Binding-site contacts:
Ligand atom C1 contacts residue ASN296 of chain 1.A at 1.4 Å.
Ligand atom C6 contacts residue ASN296 of chain 1.A at 3.1 Å.
Ligand atom C5 contacts residue ASN296 of chain 1.A at 3.2 Å.
Ligand atom C7 contacts residue ASN296 of chain 1.A at 3.8 Å.
Ligand atom C4 contacts residue ASN296 of chain 1.A at 3.7 Å.
Ligand atom C7 contacts residue PRO315 of chain 1.A at 4.2 Å (hydrophobic).
Ligand atom C8 contacts residue PRO315 of chain 1.A at 3.6 Å (hydrophobic).
Ligand atom C8 contacts residue SER298 of chain 1.A at 3.9 Å.
Ligand atom O7 contacts residue PRO315 of chain 1.A at 4.2 Å.
Ligand atom O7 contacts residue PRO430 of chain 1.A at 4.3 Å.
Ligand atom C8 contacts residue PRO430 of chain 1.A at 3.9 Å (hydrophobic).
Ligand atom C3 contacts residue ASN296 of chain 1.A at 3.6 Å.
Ligand atom O5 contacts residue ASN296 of chain 1.A at 2.4 Å (h-bond).
Ligand atom O6 contacts residue ASN296 of chain 1.A at 3.1 Å (h-bond).
Ligand atom C8 contacts residue ALA297 of chain 1.A at 4.0 Å (hydrophobic).
Ligand atom C8 contacts residue ASN296 of chain 1.A at 3.5 Å.
Ligand atom C2 contacts residue ASN296 of chain 1.A at 2.5 Å.
Ligand atom N2 contacts residue ASN296 of chain 1.A at 3.2 Å (h-bond).

Sequence of chain 1.A:
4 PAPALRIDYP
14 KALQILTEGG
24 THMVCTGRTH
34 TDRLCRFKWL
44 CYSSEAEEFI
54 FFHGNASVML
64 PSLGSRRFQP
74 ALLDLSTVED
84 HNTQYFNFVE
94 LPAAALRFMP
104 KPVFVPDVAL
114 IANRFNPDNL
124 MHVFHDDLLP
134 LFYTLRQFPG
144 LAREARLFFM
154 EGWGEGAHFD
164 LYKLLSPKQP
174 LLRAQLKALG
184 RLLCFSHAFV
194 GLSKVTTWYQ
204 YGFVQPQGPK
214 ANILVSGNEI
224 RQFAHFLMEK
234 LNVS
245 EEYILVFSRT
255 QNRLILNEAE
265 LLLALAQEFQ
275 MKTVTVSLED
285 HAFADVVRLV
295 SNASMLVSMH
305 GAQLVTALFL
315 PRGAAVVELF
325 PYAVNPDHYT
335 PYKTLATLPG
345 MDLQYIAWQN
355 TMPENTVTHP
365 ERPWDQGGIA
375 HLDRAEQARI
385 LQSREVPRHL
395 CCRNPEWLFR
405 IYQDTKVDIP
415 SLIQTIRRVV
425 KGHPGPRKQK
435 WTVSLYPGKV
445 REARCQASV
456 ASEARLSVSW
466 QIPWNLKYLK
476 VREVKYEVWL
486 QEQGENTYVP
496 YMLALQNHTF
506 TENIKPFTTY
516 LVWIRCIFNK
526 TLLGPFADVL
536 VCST

The protein below binds the small molecule below.
Small molecule (SMILES): CC(=O)N[C@@H]1[C@@H](O)[C@H](O)[C@@H](CO)O[C@H]1O